Sequence of chain 1.PA:
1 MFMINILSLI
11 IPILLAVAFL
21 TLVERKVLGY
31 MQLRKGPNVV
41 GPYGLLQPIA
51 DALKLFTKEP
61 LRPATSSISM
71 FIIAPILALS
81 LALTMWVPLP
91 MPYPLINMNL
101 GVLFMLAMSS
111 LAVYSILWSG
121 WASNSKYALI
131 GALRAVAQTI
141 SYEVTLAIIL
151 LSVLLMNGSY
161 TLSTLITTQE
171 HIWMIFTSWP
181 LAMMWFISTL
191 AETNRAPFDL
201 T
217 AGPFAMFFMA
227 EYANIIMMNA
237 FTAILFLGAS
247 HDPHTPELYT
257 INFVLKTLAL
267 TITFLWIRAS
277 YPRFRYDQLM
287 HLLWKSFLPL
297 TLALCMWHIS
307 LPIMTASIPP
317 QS

This protein binds this small molecule.
Small molecule (SMILES): COC1=C(OC)C(=O)C(C/C=C(/C)CCC=C(C)CC/C=C(/C)CC/C=C(\C)CC/C=C(\C)CC/C=C(\C)CC/C=C(/C)CCC=C(C)CCC=C(C)CCC=C(C)C)=C(C)C1=O

Sequence of chain 1.C:
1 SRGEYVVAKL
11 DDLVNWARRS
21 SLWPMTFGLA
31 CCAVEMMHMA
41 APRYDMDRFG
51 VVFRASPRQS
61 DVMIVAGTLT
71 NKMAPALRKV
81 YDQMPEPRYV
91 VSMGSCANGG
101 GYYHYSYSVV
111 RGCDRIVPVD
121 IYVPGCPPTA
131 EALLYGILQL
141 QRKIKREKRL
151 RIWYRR

Binding-site contacts:
Ligand atom C8 contacts residue LEU55 of chain 1.PA at 3.6 Å (hydrophobic).
Ligand atom C14 contacts residue ALA52 of chain 1.PA at 3.9 Å (hydrophobic).
Ligand atom C7 contacts residue PHE224 of chain 1.PA at 3.7 Å (hydrophobic).
Ligand atom C21 contacts residue LEU14 of chain 1.PA at 3.7 Å (hydrophobic).
Ligand atom C16 contacts residue PHE56 of chain 1.PA at 4.0 Å (hydrophobic).
Ligand atom C4 contacts residue PHE224 of chain 1.PA at 3.7 Å (hydrophobic).
Ligand atom C13 contacts residue ALA52 of chain 1.PA at 3.5 Å (hydrophobic).
Ligand atom CM5 contacts residue PHE220 of chain 1.PA at 3.4 Å (hydrophobic).
Ligand atom C9 contacts residue ALA52 of chain 1.PA at 3.9 Å (hydrophobic).
Ligand atom CM2 contacts residue ARG25 of chain 1.PA at 3.6 Å.
Ligand atom C16 contacts residue MET225 of chain 1.PA at 3.6 Å (hydrophobic).
Ligand atom C13 contacts residue PHE56 of chain 1.PA at 3.7 Å (hydrophobic).
Ligand atom C17 contacts residue PEE1 of chain 1.ZA at 3.3 Å.
Ligand atom C8 contacts residue ASP51 of chain 1.PA at 3.5 Å.
Ligand atom C13 contacts residue MET225 of chain 1.PA at 3.6 Å (hydrophobic).
Ligand atom C1 contacts residue PHE224 of chain 1.PA at 3.9 Å (hydrophobic).
Ligand atom C6 contacts residue PHE224 of chain 1.PA at 3.7 Å (hydrophobic).
Ligand atom C5 contacts residue TRP23 of chain 1.C at 3.8 Å (hydrophobic).
Ligand atom C1 contacts residue THR21 of chain 1.PA at 4.0 Å.
Ligand atom C4 contacts residue TRP23 of chain 1.C at 3.4 Å (hydrophobic).
Ligand atom C15 contacts residue ALA18 of chain 1.PA at 3.6 Å (hydrophobic).
Ligand atom C11 contacts residue LEU55 of chain 1.PA at 3.7 Å (hydrophobic).
Ligand atom C14 contacts residue MET225 of chain 1.PA at 3.7 Å (hydrophobic).
Ligand atom CM5 contacts residue LEU55 of chain 1.PA at 3.6 Å (hydrophobic).
Ligand atom C1 contacts residue ASP51 of chain 1.PA at 3.8 Å.
Ligand atom CM2 contacts residue THR21 of chain 1.PA at 4.0 Å.
Ligand atom O4 contacts residue PHE220 of chain 1.PA at 3.1 Å.
Ligand atom O1 contacts residue ASP51 of chain 1.PA at 3.3 Å (salt-bridge).
Ligand atom CM5 contacts residue PHE224 of chain 1.PA at 3.5 Å (hydrophobic).
Ligand atom O1 contacts residue THR21 of chain 1.PA at 3.2 Å.
Ligand atom C3 contacts residue TRP23 of chain 1.C at 3.8 Å (hydrophobic).
Ligand atom C12 contacts residue MET225 of chain 1.PA at 3.7 Å (hydrophobic).
Ligand atom C21 contacts residue LEU15 of chain 1.PA at 3.8 Å (hydrophobic).
Ligand atom O4 contacts residue PHE224 of chain 1.PA at 4.0 Å.
Ligand atom O2 contacts residue ARG25 of chain 1.PA at 3.1 Å (salt-bridge).
Ligand atom C18 contacts residue LEU14 of chain 1.PA at 3.9 Å (hydrophobic).
Ligand atom O4 contacts residue TRP23 of chain 1.C at 3.6 Å.
Ligand atom CM3 contacts residue TRP23 of chain 1.C at 3.6 Å (hydrophobic).
Ligand atom C5 contacts residue PHE224 of chain 1.PA at 3.7 Å (hydrophobic).
Ligand atom C15 contacts residue MET225 of chain 1.PA at 3.6 Å (hydrophobic).